Sequence of chain 2.A:
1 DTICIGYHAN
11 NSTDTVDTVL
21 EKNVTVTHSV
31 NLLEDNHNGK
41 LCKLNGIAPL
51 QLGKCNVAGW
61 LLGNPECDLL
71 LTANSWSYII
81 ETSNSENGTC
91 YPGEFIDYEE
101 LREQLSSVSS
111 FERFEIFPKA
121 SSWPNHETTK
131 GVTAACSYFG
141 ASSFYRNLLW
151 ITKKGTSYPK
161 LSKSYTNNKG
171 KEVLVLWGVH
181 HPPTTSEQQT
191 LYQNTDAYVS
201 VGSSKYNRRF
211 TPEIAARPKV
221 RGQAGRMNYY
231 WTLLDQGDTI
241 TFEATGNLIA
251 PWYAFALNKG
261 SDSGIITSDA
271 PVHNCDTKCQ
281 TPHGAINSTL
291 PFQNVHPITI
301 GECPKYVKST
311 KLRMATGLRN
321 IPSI

Binding-site contacts:
Ligand atom C3 contacts residue ASN11 of chain 2.A at 3.8 Å.
Ligand atom O5 contacts residue ASN11 of chain 2.A at 2.4 Å (h-bond).
Ligand atom N2 contacts residue ASN11 of chain 2.A at 2.9 Å (h-bond).
Ligand atom C7 contacts residue ASN11 of chain 2.A at 2.9 Å.
Ligand atom C2 contacts residue ASN11 of chain 2.A at 2.5 Å.
Ligand atom C5 contacts residue ASN11 of chain 2.A at 3.7 Å.
Ligand atom C8 contacts residue ASN11 of chain 2.A at 3.2 Å.
Ligand atom O7 contacts residue ASN11 of chain 2.A at 3.5 Å (h-bond).
Ligand atom C1 contacts residue ASN11 of chain 2.A at 1.5 Å.
Ligand atom C4 contacts residue ASN11 of chain 2.A at 4.3 Å.

A small-molecule ligand and the protein it binds are described below.
Small molecule (SMILES): CC(=O)N[C@@H]1[C@@H](O)[C@H](O)[C@@H](CO)O[C@H]1O